Sequence of chain 1.A:
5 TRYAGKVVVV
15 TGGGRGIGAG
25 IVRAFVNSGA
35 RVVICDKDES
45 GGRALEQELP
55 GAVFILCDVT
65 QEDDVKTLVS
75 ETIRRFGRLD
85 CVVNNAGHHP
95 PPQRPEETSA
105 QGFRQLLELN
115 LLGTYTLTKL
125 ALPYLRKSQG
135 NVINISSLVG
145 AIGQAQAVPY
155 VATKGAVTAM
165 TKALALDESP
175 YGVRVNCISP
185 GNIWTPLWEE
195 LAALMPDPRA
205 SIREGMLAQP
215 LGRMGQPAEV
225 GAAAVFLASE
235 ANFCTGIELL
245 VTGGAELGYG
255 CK

Binding-site contacts:
Ligand atom CL contacts residue TRP192 of chain 1.A at 3.9 Å.
Ligand atom F contacts residue VAL143 of chain 1.A at 3.3 Å.
Ligand atom O contacts residue TYR154 of chain 1.A at 2.5 Å (h-bond).
Ligand atom C contacts residue NAD1 of chain 1.C at 4.0 Å.
Ligand atom F1 contacts residue LEU191 of chain 1.A at 4.3 Å.
Ligand atom C1 contacts residue NAD1 of chain 1.C at 3.5 Å.
Ligand atom O contacts residue VAL143 of chain 1.A at 4.2 Å.
Ligand atom C contacts residue GLN148 of chain 1.A at 4.2 Å.
Ligand atom F contacts residue SER141 of chain 1.A at 3.1 Å.
Ligand atom O contacts residue NAD1 of chain 1.C at 3.0 Å.
Ligand atom F1 contacts residue HIS93 of chain 1.A at 3.4 Å.
Ligand atom CL contacts residue LEU195 of chain 1.A at 3.7 Å.
Ligand atom C4 contacts residue HIS93 of chain 1.A at 4.0 Å.
Ligand atom O contacts residue HIS93 of chain 1.A at 4.3 Å.
Ligand atom C3 contacts residue TYR154 of chain 1.A at 3.7 Å (hydrophobic).
Ligand atom C contacts residue ASN186 of chain 1.A at 3.3 Å.
Ligand atom C3 contacts residue HIS93 of chain 1.A at 3.5 Å.
Ligand atom C4 contacts residue TYR154 of chain 1.A at 3.5 Å (hydrophobic).
Ligand atom C5 contacts residue NAD1 of chain 1.C at 3.6 Å.
Ligand atom F contacts residue GLY185 of chain 1.A at 4.3 Å.
Ligand atom C5 contacts residue VAL143 of chain 1.A at 4.2 Å (hydrophobic).
Ligand atom C2 contacts residue NAD1 of chain 1.C at 3.5 Å.
Ligand atom C5 contacts residue TYR253 of chain 3.A at 3.8 Å (hydrophobic).
Ligand atom C4 contacts residue SER141 of chain 1.A at 3.6 Å.
Ligand atom C3 contacts residue NAD1 of chain 1.C at 3.4 Å.
Ligand atom F contacts residue NAD1 of chain 1.C at 4.0 Å.
Ligand atom C2 contacts residue TRP192 of chain 1.A at 4.3 Å (hydrophobic).
Ligand atom C contacts residue TYR253 of chain 3.A at 3.8 Å (hydrophobic).
Ligand atom C1 contacts residue TRP192 of chain 1.A at 3.7 Å (hydrophobic).
Ligand atom C2 contacts residue HIS93 of chain 1.A at 4.0 Å.
Ligand atom F contacts residue TYR253 of chain 3.A at 2.8 Å.
Ligand atom CL contacts residue NAD1 of chain 1.C at 3.8 Å.
Ligand atom C1 contacts residue ASN186 of chain 1.A at 3.6 Å.
Ligand atom F contacts residue PRO184 of chain 1.A at 4.3 Å.
Ligand atom C4 contacts residue NAD1 of chain 1.C at 3.2 Å.
Ligand atom F1 contacts residue TYR154 of chain 1.A at 2.9 Å.
Ligand atom O contacts residue SER141 of chain 1.A at 2.6 Å (h-bond).
Ligand atom F1 contacts residue NAD1 of chain 1.C at 3.5 Å.
Ligand atom CL contacts residue LEU191 of chain 1.A at 4.0 Å.
Ligand atom C5 contacts residue SER141 of chain 1.A at 3.9 Å.

Sequence of chain 3.A:
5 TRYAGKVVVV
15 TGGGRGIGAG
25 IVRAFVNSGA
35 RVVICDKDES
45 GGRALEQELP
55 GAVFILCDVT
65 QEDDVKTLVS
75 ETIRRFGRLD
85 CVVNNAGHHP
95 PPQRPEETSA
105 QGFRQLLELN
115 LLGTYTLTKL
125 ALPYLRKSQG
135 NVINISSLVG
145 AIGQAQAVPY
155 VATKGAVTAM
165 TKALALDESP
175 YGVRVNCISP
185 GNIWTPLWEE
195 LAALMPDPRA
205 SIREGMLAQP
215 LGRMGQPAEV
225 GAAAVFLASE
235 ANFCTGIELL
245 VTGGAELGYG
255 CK

This protein binds this small molecule.
Small molecule (SMILES): Oc1c(F)ccc(Cl)c1F